A protein and the small-molecule ligand that binds it are described below.
Small molecule (SMILES): CC(=O)N[C@@H]1[C@@H](O)[C@H](O)[C@@H](CO)O[C@H]1O

Binding-site contacts:
Ligand atom C7 contacts residue ASN1074 of chain 1.A at 3.9 Å.
Ligand atom N2 contacts residue ASN1074 of chain 1.A at 2.9 Å (h-bond).
Ligand atom C2 contacts residue ASN1074 of chain 1.A at 2.5 Å.
Ligand atom C7 contacts residue THR1076 of chain 1.A at 4.3 Å.
Ligand atom C5 contacts residue ASN1074 of chain 1.A at 3.7 Å.
Ligand atom C1 contacts residue ASN1074 of chain 1.A at 1.4 Å.
Ligand atom C8 contacts residue PHE1075 of chain 1.A at 3.7 Å (hydrophobic).
Ligand atom C7 contacts residue PHE1075 of chain 1.A at 4.4 Å (hydrophobic).
Ligand atom C8 contacts residue ASN1074 of chain 1.A at 3.5 Å.
Ligand atom C8 contacts residue THR1076 of chain 1.A at 4.2 Å.
Ligand atom O7 contacts residue THR1076 of chain 1.A at 3.6 Å.
Ligand atom C8 contacts residue ASN1098 of chain 1.A at 3.8 Å.
Ligand atom C3 contacts residue ASN1074 of chain 1.A at 3.8 Å.
Ligand atom O7 contacts residue ASN1074 of chain 1.A at 4.4 Å.
Ligand atom C4 contacts residue ASN1074 of chain 1.A at 4.2 Å.
Ligand atom O5 contacts residue ASN1074 of chain 1.A at 2.4 Å (h-bond).
Ligand atom C8 contacts residue SER1097 of chain 1.A at 4.5 Å.

Sequence of chain 1.A:
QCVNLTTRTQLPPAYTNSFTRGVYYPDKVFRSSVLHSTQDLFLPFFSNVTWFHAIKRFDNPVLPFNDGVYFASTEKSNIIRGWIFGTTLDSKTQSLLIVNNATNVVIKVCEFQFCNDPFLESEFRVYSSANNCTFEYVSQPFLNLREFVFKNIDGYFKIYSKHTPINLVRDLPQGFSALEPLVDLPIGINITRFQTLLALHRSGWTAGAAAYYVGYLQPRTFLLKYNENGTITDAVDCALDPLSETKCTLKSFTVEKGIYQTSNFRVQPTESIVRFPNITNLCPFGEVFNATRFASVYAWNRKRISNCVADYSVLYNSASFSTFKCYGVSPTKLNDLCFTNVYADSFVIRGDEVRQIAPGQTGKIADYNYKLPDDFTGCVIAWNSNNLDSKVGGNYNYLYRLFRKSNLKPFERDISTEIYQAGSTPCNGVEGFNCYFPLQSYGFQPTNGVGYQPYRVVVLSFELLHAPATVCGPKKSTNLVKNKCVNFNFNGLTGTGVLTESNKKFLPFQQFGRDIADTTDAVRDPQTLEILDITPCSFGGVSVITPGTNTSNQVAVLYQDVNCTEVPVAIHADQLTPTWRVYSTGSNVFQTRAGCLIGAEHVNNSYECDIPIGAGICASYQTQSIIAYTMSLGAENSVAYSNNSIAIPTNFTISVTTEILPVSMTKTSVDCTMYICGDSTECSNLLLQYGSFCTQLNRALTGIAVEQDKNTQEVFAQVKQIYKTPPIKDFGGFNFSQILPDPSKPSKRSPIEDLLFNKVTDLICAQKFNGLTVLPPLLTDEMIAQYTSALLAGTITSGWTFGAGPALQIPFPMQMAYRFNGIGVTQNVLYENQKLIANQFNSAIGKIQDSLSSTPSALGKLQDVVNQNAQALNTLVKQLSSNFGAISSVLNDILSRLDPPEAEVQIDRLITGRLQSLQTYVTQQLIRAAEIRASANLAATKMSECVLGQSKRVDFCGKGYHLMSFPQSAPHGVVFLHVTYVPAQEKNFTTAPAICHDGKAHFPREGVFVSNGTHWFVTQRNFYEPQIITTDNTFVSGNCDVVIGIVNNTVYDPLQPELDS